Sequence of chain 1.B:
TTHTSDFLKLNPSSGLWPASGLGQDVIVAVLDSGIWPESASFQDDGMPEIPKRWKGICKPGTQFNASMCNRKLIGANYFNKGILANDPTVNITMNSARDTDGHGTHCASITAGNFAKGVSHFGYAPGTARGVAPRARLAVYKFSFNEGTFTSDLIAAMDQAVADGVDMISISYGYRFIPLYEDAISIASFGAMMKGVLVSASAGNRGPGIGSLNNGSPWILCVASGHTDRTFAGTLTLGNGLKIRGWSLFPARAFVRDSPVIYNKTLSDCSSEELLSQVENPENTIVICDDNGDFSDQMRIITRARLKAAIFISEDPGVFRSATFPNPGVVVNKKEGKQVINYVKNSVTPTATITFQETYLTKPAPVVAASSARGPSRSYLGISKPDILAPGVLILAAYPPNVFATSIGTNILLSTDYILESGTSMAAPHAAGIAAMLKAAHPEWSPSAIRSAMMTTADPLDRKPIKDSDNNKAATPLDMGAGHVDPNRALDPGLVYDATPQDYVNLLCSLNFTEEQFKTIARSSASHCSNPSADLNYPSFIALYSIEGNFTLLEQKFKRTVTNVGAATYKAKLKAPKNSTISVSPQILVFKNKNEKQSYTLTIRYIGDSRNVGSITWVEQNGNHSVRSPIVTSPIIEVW

Binding-site contacts:
Ligand atom C6 contacts residue MET68 of chain 1.B at 4.5 Å (hydrophobic).
Ligand atom O5 contacts residue MET68 of chain 1.B at 4.2 Å.
Ligand atom C5 contacts residue ASN65 of chain 1.B at 3.5 Å.
Ligand atom O5 contacts residue ASN65 of chain 1.B at 2.4 Å (h-bond).
Ligand atom C2 contacts residue SER67 of chain 1.B at 4.2 Å.
Ligand atom N2 contacts residue SER67 of chain 1.B at 3.3 Å (h-bond).
Ligand atom C7 contacts residue ASN65 of chain 1.B at 3.9 Å.
Ligand atom O5 contacts residue SER67 of chain 1.B at 3.5 Å (h-bond).
Ligand atom C7 contacts residue SER67 of chain 1.B at 3.7 Å.
Ligand atom C4 contacts residue ASN65 of chain 1.B at 3.9 Å.
Ligand atom N2 contacts residue ASN65 of chain 1.B at 3.5 Å (h-bond).
Ligand atom O7 contacts residue ASN65 of chain 1.B at 3.9 Å.
Ligand atom O6 contacts residue ASN65 of chain 1.B at 3.9 Å.
Ligand atom C2 contacts residue ASN65 of chain 1.B at 2.8 Å.
Ligand atom C1 contacts residue ASN65 of chain 1.B at 1.5 Å.
Ligand atom C6 contacts residue ASN65 of chain 1.B at 3.8 Å.
Ligand atom C1 contacts residue SER67 of chain 1.B at 3.8 Å.
Ligand atom C3 contacts residue ASN65 of chain 1.B at 3.9 Å.
Ligand atom C8 contacts residue SER67 of chain 1.B at 3.6 Å.

A small-molecule ligand and the protein it binds are described below.
Small molecule (SMILES): CC(=O)N[C@H]1CO[C@H](CO)[C@@H](O)[C@@H]1O[C@@H]1O[C@@H](C)[C@@H](O)[C@@H](O)[C@@H]1O